Sequence of chain 1.A:
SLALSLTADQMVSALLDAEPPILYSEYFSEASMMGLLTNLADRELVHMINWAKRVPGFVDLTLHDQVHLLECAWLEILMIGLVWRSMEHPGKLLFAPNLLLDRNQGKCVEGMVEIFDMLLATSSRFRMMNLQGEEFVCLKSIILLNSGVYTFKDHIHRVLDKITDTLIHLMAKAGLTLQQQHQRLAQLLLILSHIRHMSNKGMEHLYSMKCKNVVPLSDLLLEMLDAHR

The protein below binds the small molecule below.
Small molecule (SMILES): CC[C@H](C)[C@H](NC(=O)[C@@H](N)CCCCN)C(=O)N[C@@H](CC(C)C)C(=O)N[C@@H](Cc1cnc[nH]1)C(=O)N[C@@H](CCCN=C(N)N)C(=O)N[C@@H](CC(C)C)C(=O)N[C@@H](CC(C)C)C(=O)N[C@@H](CCC(N)=O)C(=O)N[C@@H](C)C=O

Binding-site contacts:
Ligand atom CB contacts residue GLU245 of chain 1.A at 3.9 Å.
Ligand atom N contacts residue GLU245 of chain 1.A at 3.1 Å (salt-bridge).
Ligand atom CD2 contacts residue GLU83 of chain 1.A at 3.8 Å.
Ligand atom CB contacts residue LEU75 of chain 1.A at 3.9 Å (hydrophobic).
Ligand atom CD2 contacts residue LEU82 of chain 1.A at 4.0 Å (hydrophobic).
Ligand atom CD contacts residue GLU83 of chain 1.A at 4.0 Å.
Ligand atom CD2 contacts residue GLN78 of chain 1.A at 3.6 Å.
Ligand atom C contacts residue GLU245 of chain 1.A at 3.7 Å.
Ligand atom CA contacts residue GLU245 of chain 1.A at 3.9 Å.
Ligand atom N contacts residue ILE61 of chain 1.A at 3.9 Å.
Ligand atom CE contacts residue GLU83 of chain 1.A at 3.7 Å.
Ligand atom CD1 contacts residue GLU245 of chain 1.A at 3.2 Å.
Ligand atom CD2 contacts residue ILE61 of chain 1.A at 3.8 Å (hydrophobic).
Ligand atom CD1 contacts residue ILE61 of chain 1.A at 3.3 Å (hydrophobic).
Ligand atom CG contacts residue LEU75 of chain 1.A at 3.7 Å (hydrophobic).
Ligand atom CD1 contacts residue VAL79 of chain 1.A at 3.8 Å (hydrophobic).
Ligand atom CD2 contacts residue VAL79 of chain 1.A at 3.9 Å (hydrophobic).
Ligand atom NZ contacts residue VAL79 of chain 1.A at 3.8 Å.
Ligand atom CD1 contacts residue LEU242 of chain 1.A at 4.1 Å (hydrophobic).
Ligand atom CB contacts residue ILE61 of chain 1.A at 3.8 Å (hydrophobic).
Ligand atom CD2 contacts residue LEU75 of chain 1.A at 3.0 Å (hydrophobic).
Ligand atom C contacts residue ILE61 of chain 1.A at 4.0 Å (hydrophobic).
Ligand atom NE2 contacts residue VAL79 of chain 1.A at 3.6 Å.
Ligand atom CD2 contacts residue VAL79 of chain 1.A at 3.3 Å (hydrophobic).
Ligand atom CG1 contacts residue GLU245 of chain 1.A at 4.1 Å.
Ligand atom C contacts residue LYS65 of chain 1.A at 4.0 Å.
Ligand atom CB contacts residue GLU245 of chain 1.A at 3.6 Å.
Ligand atom CD2 contacts residue LYS65 of chain 1.A at 3.9 Å.
Ligand atom NZ contacts residue GLU83 of chain 1.A at 2.9 Å (salt-bridge).
Ligand atom O contacts residue LYS65 of chain 1.A at 3.2 Å.
Ligand atom O contacts residue ILE61 of chain 1.A at 4.1 Å.
Ligand atom CD2 contacts residue MET246 of chain 1.A at 3.8 Å (hydrophobic).
Ligand atom CA contacts residue GLU245 of chain 1.A at 3.3 Å.
Ligand atom CG2 contacts residue LEU242 of chain 1.A at 4.0 Å (hydrophobic).
Ligand atom C contacts residue LYS65 of chain 1.A at 4.0 Å.
Ligand atom CG contacts residue ILE61 of chain 1.A at 3.8 Å (hydrophobic).
Ligand atom O contacts residue LYS65 of chain 1.A at 3.4 Å (salt-bridge).
Ligand atom N contacts residue GLU245 of chain 1.A at 3.6 Å.
Ligand atom CD1 contacts residue ASP241 of chain 1.A at 3.8 Å.
Ligand atom NE2 contacts residue LEU75 of chain 1.A at 3.8 Å.